Sequence of chain 1.C:
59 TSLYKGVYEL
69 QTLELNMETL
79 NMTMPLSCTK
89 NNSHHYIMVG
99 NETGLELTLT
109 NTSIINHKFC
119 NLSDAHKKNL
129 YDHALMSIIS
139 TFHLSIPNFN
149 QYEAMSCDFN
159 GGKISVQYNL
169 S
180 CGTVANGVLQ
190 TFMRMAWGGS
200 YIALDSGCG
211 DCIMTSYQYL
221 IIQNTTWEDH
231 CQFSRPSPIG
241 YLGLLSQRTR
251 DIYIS

The small molecule below binds the protein below.
Small molecule (SMILES): CC(=O)N[C@@H]1[C@@H](O)[C@H](O)[C@@H](CO)O[C@H]1O

Binding-site contacts:
Ligand atom C3 contacts residue ASN99 of chain 1.C at 3.8 Å.
Ligand atom O5 contacts residue ASN99 of chain 1.C at 2.4 Å (h-bond).
Ligand atom C1 contacts residue GLU100 of chain 1.C at 4.3 Å.
Ligand atom O7 contacts residue ASN99 of chain 1.C at 3.3 Å (h-bond).
Ligand atom C7 contacts residue ASN99 of chain 1.C at 3.3 Å.
Ligand atom N2 contacts residue ASN99 of chain 1.C at 2.9 Å (h-bond).
Ligand atom C3 contacts residue GLU100 of chain 1.C at 4.5 Å.
Ligand atom C1 contacts residue ASN99 of chain 1.C at 1.4 Å.
Ligand atom C5 contacts residue ASN99 of chain 1.C at 3.7 Å.
Ligand atom C8 contacts residue ASN99 of chain 1.C at 4.4 Å.
Ligand atom C2 contacts residue ASN99 of chain 1.C at 2.5 Å.
Ligand atom C4 contacts residue ASN99 of chain 1.C at 4.3 Å.